Binding-site contacts:
Ligand atom C5 contacts residue GLU150 of chain 2.B at 4.2 Å.
Ligand atom C2 contacts residue THR156 of chain 2.B at 4.3 Å.
Ligand atom O6 contacts residue SER151 of chain 2.B at 4.5 Å.
Ligand atom O6 contacts residue GLU150 of chain 2.B at 3.3 Å.
Ligand atom C6 contacts residue GLU150 of chain 2.B at 4.0 Å.
Ligand atom O5 contacts residue ASN154 of chain 2.B at 2.4 Å (h-bond).
Ligand atom C1 contacts residue GLU150 of chain 2.B at 3.9 Å.
Ligand atom N2 contacts residue THR156 of chain 2.B at 4.1 Å.
Ligand atom C3 contacts residue ASN154 of chain 2.B at 3.8 Å.
Ligand atom O5 contacts residue SER151 of chain 2.B at 3.2 Å (h-bond).
Ligand atom C7 contacts residue ASN154 of chain 2.B at 3.4 Å.
Ligand atom O5 contacts residue GLU150 of chain 2.B at 3.1 Å.
Ligand atom O5 contacts residue THR156 of chain 2.B at 4.3 Å.
Ligand atom O7 contacts residue ASN154 of chain 2.B at 3.1 Å (h-bond).
Ligand atom C1 contacts residue SER151 of chain 2.B at 3.5 Å.
Ligand atom C1 contacts residue ASN154 of chain 2.B at 1.5 Å.
Ligand atom C6 contacts residue SER151 of chain 2.B at 4.1 Å.
Ligand atom C1 contacts residue THR156 of chain 2.B at 3.5 Å.
Ligand atom C6 contacts residue ALA147 of chain 2.B at 3.2 Å (hydrophobic).
Ligand atom O5 contacts residue ALA147 of chain 2.B at 4.2 Å.
Ligand atom O6 contacts residue ALA147 of chain 2.B at 3.5 Å (h-bond).
Ligand atom C4 contacts residue ASN154 of chain 2.B at 4.2 Å.
Ligand atom C5 contacts residue ASN154 of chain 2.B at 3.7 Å.
Ligand atom C5 contacts residue ALA147 of chain 2.B at 4.2 Å (hydrophobic).
Ligand atom N2 contacts residue ASN154 of chain 2.B at 2.9 Å (h-bond).
Ligand atom C2 contacts residue ASN154 of chain 2.B at 2.5 Å.
Ligand atom C5 contacts residue SER151 of chain 2.B at 4.1 Å.

Sequence of chain 2.B:
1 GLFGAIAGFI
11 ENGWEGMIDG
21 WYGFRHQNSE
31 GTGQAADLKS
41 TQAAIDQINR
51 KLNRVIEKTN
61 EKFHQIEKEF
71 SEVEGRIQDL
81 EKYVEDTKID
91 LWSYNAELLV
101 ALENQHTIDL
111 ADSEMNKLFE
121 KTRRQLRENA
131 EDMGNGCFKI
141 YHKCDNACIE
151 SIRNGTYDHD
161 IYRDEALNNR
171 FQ

The small molecule below binds the protein below.
Small molecule (SMILES): CC(=O)N[C@@H]1[C@@H](O)[C@H](O)[C@@H](CO)O[C@H]1O